Binding-site contacts:
Ligand atom OAG contacts residue ASN28 of chain 1.A at 3.5 Å (h-bond).
Ligand atom PBC contacts residue PHE70 of chain 1.A at 3.7 Å.
Ligand atom CAL contacts residue PHE70 of chain 1.A at 3.4 Å (hydrophobic).
Ligand atom PBB contacts residue HIS43 of chain 1.A at 3.8 Å.
Ligand atom CAL contacts residue ASN28 of chain 1.A at 3.2 Å.
Ligand atom CAV contacts residue ASN28 of chain 1.A at 3.1 Å.
Ligand atom CAL contacts residue ALA69 of chain 1.A at 3.7 Å (hydrophobic).
Ligand atom CAK contacts residue ALA69 of chain 1.A at 3.4 Å (hydrophobic).
Ligand atom CAK contacts residue MET25 of chain 1.A at 3.2 Å (hydrophobic).
Ligand atom CAK contacts residue ASN28 of chain 1.A at 3.2 Å.
Ligand atom OAB contacts residue SER71 of chain 1.A at 3.6 Å.
Ligand atom CAL contacts residue MET25 of chain 1.A at 3.5 Å (hydrophobic).
Ligand atom CAM contacts residue ALA47 of chain 1.A at 3.5 Å (hydrophobic).
Ligand atom CAZ contacts residue ASN28 of chain 1.A at 3.0 Å.
Ligand atom PBC contacts residue SER72 of chain 1.A at 3.8 Å.
Ligand atom CAI contacts residue ALA47 of chain 1.A at 3.8 Å (hydrophobic).
Ligand atom CAQ contacts residue HIS43 of chain 1.A at 3.7 Å.
Ligand atom CAO contacts residue ALA69 of chain 1.A at 3.6 Å (hydrophobic).
Ligand atom CAN contacts residue ALA47 of chain 1.A at 3.5 Å (hydrophobic).
Ligand atom OAB contacts residue PHE70 of chain 1.A at 2.8 Å (h-bond).
Ligand atom CAT contacts residue ASN28 of chain 1.A at 3.0 Å.
Ligand atom OAF contacts residue GLY27 of chain 1.A at 3.3 Å (h-bond).
Ligand atom CAU contacts residue PHE70 of chain 1.A at 3.7 Å (hydrophobic).
Ligand atom OAD contacts residue ARG39 of chain 1.A at 2.8 Å (salt-bridge).
Ligand atom OAG contacts residue GLY29 of chain 1.A at 2.5 Å (h-bond).
Ligand atom OAA contacts residue SER72 of chain 1.A at 2.9 Å (h-bond).
Ligand atom OAC contacts residue ASN28 of chain 1.A at 3.3 Å.
Ligand atom OAB contacts residue SER72 of chain 1.A at 3.0 Å (h-bond).
Ligand atom OAF contacts residue ASN28 of chain 1.A at 3.0 Å (h-bond).
Ligand atom CAO contacts residue ASN28 of chain 1.A at 3.1 Å.
Ligand atom OAC contacts residue HIS43 of chain 1.A at 3.1 Å (h-bond).
Ligand atom PBB contacts residue SER72 of chain 1.A at 3.8 Å.
Ligand atom OAD contacts residue SER72 of chain 1.A at 3.7 Å.
Ligand atom OAE contacts residue HIS43 of chain 1.A at 2.8 Å (h-bond).
Ligand atom OAB contacts residue ASP26 of chain 1.A at 3.7 Å.
Ligand atom CAR contacts residue PHE89 of chain 1.A at 3.7 Å (hydrophobic).
Ligand atom OAG contacts residue SER72 of chain 1.A at 3.5 Å (h-bond).
Ligand atom CAW contacts residue ALA47 of chain 1.A at 3.4 Å (hydrophobic).
Ligand atom CAJ contacts residue ALA47 of chain 1.A at 3.8 Å (hydrophobic).
Ligand atom OAA contacts residue SER71 of chain 1.A at 2.8 Å (h-bond).

A small-molecule ligand and the protein it binds are described below.
Small molecule (SMILES): O=P(O)(O)C(O)(Cc1cccc(-c2ccc(-c3ccccc3)cc2)c1)P(=O)(O)O

Sequence of chain 1.A:
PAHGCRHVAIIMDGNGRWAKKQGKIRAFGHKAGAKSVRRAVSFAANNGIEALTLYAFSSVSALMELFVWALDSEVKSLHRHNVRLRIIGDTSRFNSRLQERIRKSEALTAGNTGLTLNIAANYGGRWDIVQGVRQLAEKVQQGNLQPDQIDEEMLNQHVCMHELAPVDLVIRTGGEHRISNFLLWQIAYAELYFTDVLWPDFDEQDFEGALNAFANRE